Sequence of chain 1.B:
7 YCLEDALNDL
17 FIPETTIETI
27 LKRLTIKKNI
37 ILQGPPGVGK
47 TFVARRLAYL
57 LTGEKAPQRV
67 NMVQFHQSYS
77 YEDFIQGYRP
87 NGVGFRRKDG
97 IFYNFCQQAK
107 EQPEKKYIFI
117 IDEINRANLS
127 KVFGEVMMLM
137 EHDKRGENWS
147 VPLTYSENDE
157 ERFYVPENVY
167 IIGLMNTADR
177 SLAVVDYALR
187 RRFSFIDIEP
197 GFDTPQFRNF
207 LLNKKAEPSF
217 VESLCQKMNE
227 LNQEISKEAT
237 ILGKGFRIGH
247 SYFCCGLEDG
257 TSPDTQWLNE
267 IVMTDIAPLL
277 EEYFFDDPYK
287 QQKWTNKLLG

This small molecule binds to this protein.
Small molecule (SMILES): Nc1nc2c(ncn2[C@@H]2O[C@H](CO[P](=O)(O)O[P](=O)(O)NP(=O)(O)O)[C@@H](O)[C@H]2O)c(=O)[nH]1

Binding-site contacts:
Ligand atom C1' contacts residue SER247 of chain 1.A at 3.3 Å.
Ligand atom PB contacts residue MG1 of chain 1.P at 3.1 Å.
Ligand atom PG contacts residue MG1 of chain 1.P at 3.1 Å.
Ligand atom N2 contacts residue ASP15 of chain 1.A at 3.4 Å (salt-bridge).
Ligand atom N7 contacts residue HIS246 of chain 1.A at 3.1 Å (h-bond).
Ligand atom O2A contacts residue PHE48 of chain 1.A at 2.7 Å (h-bond).
Ligand atom O2G contacts residue PRO42 of chain 1.A at 3.3 Å.
Ligand atom C3' contacts residue ASP139 of chain 1.B at 3.1 Å.
Ligand atom O2B contacts residue LYS46 of chain 1.A at 2.4 Å (salt-bridge).
Ligand atom O3G contacts residue MG1 of chain 1.P at 2.0 Å.
Ligand atom N1 contacts residue PHE17 of chain 1.A at 3.1 Å.
Ligand atom C6 contacts residue PHE17 of chain 1.A at 3.4 Å (hydrophobic).
Ligand atom PG contacts residue ARG188 of chain 1.B at 3.3 Å.
Ligand atom O4' contacts residue SER247 of chain 1.A at 2.4 Å (h-bond).
Ligand atom O2' contacts residue PHE48 of chain 1.A at 3.2 Å.
Ligand atom C2 contacts residue PHE48 of chain 1.A at 3.4 Å (hydrophobic).
Ligand atom N3 contacts residue PHE48 of chain 1.A at 3.4 Å.
Ligand atom N3B contacts residue MG1 of chain 1.P at 3.2 Å.
Ligand atom O3' contacts residue ASP139 of chain 1.B at 3.1 Å (salt-bridge).
Ligand atom O1B contacts residue THR47 of chain 1.A at 2.4 Å (h-bond).
Ligand atom O1G contacts residue ARG188 of chain 1.B at 2.3 Å (salt-bridge).
Ligand atom O2A contacts residue THR47 of chain 1.A at 2.7 Å (h-bond).
Ligand atom N1 contacts residue ASP15 of chain 1.A at 3.4 Å (salt-bridge).
Ligand atom N1 contacts residue PHE48 of chain 1.A at 3.5 Å.
Ligand atom C5 contacts residue PHE48 of chain 1.A at 3.4 Å (hydrophobic).
Ligand atom O6 contacts residue LEU16 of chain 1.A at 3.4 Å.
Ligand atom O6 contacts residue PHE17 of chain 1.A at 2.7 Å (h-bond).
Ligand atom O1A contacts residue LYS140 of chain 1.B at 2.9 Å (salt-bridge).
Ligand atom C4 contacts residue PHE48 of chain 1.A at 3.4 Å (hydrophobic).
Ligand atom N3B contacts residue ARG187 of chain 1.B at 3.2 Å (salt-bridge).
Ligand atom O1G contacts residue PRO42 of chain 1.A at 3.1 Å.
Ligand atom O2A contacts residue LYS46 of chain 1.A at 3.1 Å (salt-bridge).
Ligand atom O1G contacts residue ARG187 of chain 1.B at 3.3 Å (salt-bridge).
Ligand atom O2G contacts residue LYS46 of chain 1.A at 2.5 Å (salt-bridge).
Ligand atom O3G contacts residue ARG188 of chain 1.B at 2.6 Å (salt-bridge).
Ligand atom C4' contacts residue SER247 of chain 1.A at 2.8 Å.
Ligand atom O2A contacts residue GLY45 of chain 1.A at 3.0 Å.
Ligand atom O1B contacts residue MG1 of chain 1.P at 2.0 Å.
Ligand atom O3G contacts residue GLU119 of chain 1.A at 3.3 Å (salt-bridge).
Ligand atom C8 contacts residue GLY45 of chain 1.A at 3.3 Å.

Sequence of chain 1.A:
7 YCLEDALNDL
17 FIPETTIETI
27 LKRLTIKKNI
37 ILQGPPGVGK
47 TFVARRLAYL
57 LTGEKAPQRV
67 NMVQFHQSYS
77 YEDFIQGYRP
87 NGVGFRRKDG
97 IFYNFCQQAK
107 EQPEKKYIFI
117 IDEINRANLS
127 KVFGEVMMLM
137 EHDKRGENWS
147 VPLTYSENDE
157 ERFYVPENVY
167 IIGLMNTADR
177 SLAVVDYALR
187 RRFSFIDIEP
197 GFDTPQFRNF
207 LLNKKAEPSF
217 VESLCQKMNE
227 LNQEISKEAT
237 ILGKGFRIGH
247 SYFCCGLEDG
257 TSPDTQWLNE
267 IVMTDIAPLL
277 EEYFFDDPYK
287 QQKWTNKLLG